Sequence of chain 1.I:
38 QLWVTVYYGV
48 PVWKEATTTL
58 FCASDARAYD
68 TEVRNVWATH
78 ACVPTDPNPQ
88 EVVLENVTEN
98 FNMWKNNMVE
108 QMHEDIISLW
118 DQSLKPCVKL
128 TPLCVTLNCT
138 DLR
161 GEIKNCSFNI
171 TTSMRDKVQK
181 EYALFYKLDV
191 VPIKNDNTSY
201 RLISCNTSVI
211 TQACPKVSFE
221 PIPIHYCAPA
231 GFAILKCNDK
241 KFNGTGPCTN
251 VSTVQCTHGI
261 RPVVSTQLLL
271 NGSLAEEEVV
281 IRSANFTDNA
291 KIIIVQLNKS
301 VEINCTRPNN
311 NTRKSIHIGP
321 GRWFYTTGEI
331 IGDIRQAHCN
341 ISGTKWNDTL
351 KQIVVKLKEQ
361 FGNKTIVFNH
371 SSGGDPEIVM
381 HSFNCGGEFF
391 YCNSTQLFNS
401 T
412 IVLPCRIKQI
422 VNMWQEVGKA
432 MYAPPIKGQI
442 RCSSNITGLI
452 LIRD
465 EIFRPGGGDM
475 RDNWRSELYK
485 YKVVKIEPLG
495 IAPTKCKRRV

The small molecule below binds the protein below.
Small molecule (SMILES): CC(=O)N[C@H]1[C@H](O[C@H]2[C@H](O)[C@@H](NC(C)=O)CO[C@@H]2CO)O[C@H](CO)[C@@H](O)[C@@H]1O

Binding-site contacts:
Ligand atom C8 contacts residue ASN285 of chain 1.I at 3.9 Å.
Ligand atom C2 contacts residue ASN285 of chain 1.I at 2.4 Å.
Ligand atom C5 contacts residue THR287 of chain 1.I at 4.3 Å.
Ligand atom N2 contacts residue ASN285 of chain 1.I at 2.8 Å (h-bond).
Ligand atom C8 contacts residue ASP288 of chain 1.I at 3.7 Å.
Ligand atom O5 contacts residue THR287 of chain 1.I at 3.4 Å.
Ligand atom O5 contacts residue ASN285 of chain 1.I at 2.4 Å (h-bond).
Ligand atom O5 contacts residue ASP288 of chain 1.I at 4.4 Å.
Ligand atom C7 contacts residue LYS291 of chain 1.I at 4.1 Å.
Ligand atom C1 contacts residue ASN285 of chain 1.I at 1.5 Å.
Ligand atom C8 contacts residue ALA284 of chain 1.I at 3.7 Å (hydrophobic).
Ligand atom O7 contacts residue ASP288 of chain 1.I at 3.6 Å.
Ligand atom C7 contacts residue ASN285 of chain 1.I at 3.0 Å.
Ligand atom C8 contacts residue THR287 of chain 1.I at 4.4 Å.
Ligand atom C5 contacts residue ASN285 of chain 1.I at 3.6 Å.
Ligand atom C2 contacts residue ASP288 of chain 1.I at 4.5 Å.
Ligand atom C8 contacts residue LYS291 of chain 1.I at 3.9 Å.
Ligand atom C1 contacts residue THR287 of chain 1.I at 4.2 Å.
Ligand atom C3 contacts residue ASN285 of chain 1.I at 3.7 Å.
Ligand atom C4 contacts residue ASN285 of chain 1.I at 4.1 Å.
Ligand atom O7 contacts residue ASN285 of chain 1.I at 3.1 Å (h-bond).
Ligand atom O7 contacts residue LYS291 of chain 1.I at 3.5 Å.
Ligand atom C6 contacts residue THR287 of chain 1.I at 3.9 Å.